Binding-site contacts:
Ligand atom C5 contacts residue ASN164 of chain 1.A at 2.9 Å.
Ligand atom C12 contacts residue LEU38 of chain 1.A at 3.4 Å (hydrophobic).
Ligand atom C22 contacts residue LEU115 of chain 1.A at 3.4 Å (hydrophobic).
Ligand atom C4 contacts residue ASP196 of chain 1.A at 3.7 Å.
Ligand atom O1 contacts residue PHE43 of chain 1.A at 3.4 Å.
Ligand atom C1 contacts residue VAL46 of chain 1.A at 3.9 Å (hydrophobic).
Ligand atom N3 contacts residue LEU38 of chain 1.A at 3.9 Å.
Ligand atom N7 contacts residue ALA60 of chain 1.A at 3.4 Å.
Ligand atom C18 contacts residue ASN37 of chain 1.A at 3.9 Å.
Ligand atom C13 contacts residue ASN118 of chain 1.A at 3.7 Å.
Ligand atom C11 contacts residue LEU38 of chain 1.A at 3.9 Å (hydrophobic).
Ligand atom C7 contacts residue GLU163 of chain 1.A at 3.5 Å.
Ligand atom C24 contacts residue VAL96 of chain 1.A at 3.9 Å (hydrophobic).
Ligand atom C17 contacts residue LEU38 of chain 1.A at 3.5 Å (hydrophobic).
Ligand atom N6 contacts residue LEU115 of chain 1.A at 3.0 Å (h-bond).
Ligand atom C8 contacts residue ASN118 of chain 1.A at 3.5 Å.
Ligand atom C17 contacts residue GLY39 of chain 1.A at 3.7 Å.
Ligand atom C15 contacts residue GLY39 of chain 1.A at 3.6 Å.
Ligand atom C23 contacts residue ALA60 of chain 1.A at 3.3 Å (hydrophobic).
Ligand atom C16 contacts residue GLY39 of chain 1.A at 3.8 Å.
Ligand atom O4 contacts residue GLY39 of chain 1.A at 3.2 Å.
Ligand atom N4 contacts residue LEU166 of chain 1.A at 3.7 Å.
Ligand atom O4 contacts residue GLU40 of chain 1.A at 3.0 Å (salt-bridge).
Ligand atom C23 contacts residue GLU113 of chain 1.A at 3.7 Å.
Ligand atom C24 contacts residue GLU113 of chain 1.A at 3.7 Å.
Ligand atom O3 contacts residue ASN118 of chain 1.A at 3.6 Å.
Ligand atom C16 contacts residue GLU40 of chain 1.A at 3.9 Å.
Ligand atom C5 contacts residue GLU163 of chain 1.A at 3.6 Å.
Ligand atom C23 contacts residue LEU115 of chain 1.A at 3.8 Å (hydrophobic).
Ligand atom C7 contacts residue ASN118 of chain 1.A at 3.7 Å.
Ligand atom C4 contacts residue PHE43 of chain 1.A at 3.8 Å (hydrophobic).
Ligand atom C24 contacts residue PHE112 of chain 1.A at 3.7 Å (hydrophobic).
Ligand atom N7 contacts residue GLU113 of chain 1.A at 2.8 Å (salt-bridge).
Ligand atom C21 contacts residue LEU166 of chain 1.A at 3.5 Å (hydrophobic).
Ligand atom N6 contacts residue ALA60 of chain 1.A at 3.4 Å.
Ligand atom C12 contacts residue GLY39 of chain 1.A at 3.8 Å.
Ligand atom N5 contacts residue LEU166 of chain 1.A at 3.9 Å.
Ligand atom N7 contacts residue LEU115 of chain 1.A at 3.8 Å.
Ligand atom C27 contacts residue LEU166 of chain 1.A at 3.7 Å (hydrophobic).
Ligand atom O2 contacts residue ASN118 of chain 1.A at 3.1 Å (h-bond).

Sequence of chain 1.A:
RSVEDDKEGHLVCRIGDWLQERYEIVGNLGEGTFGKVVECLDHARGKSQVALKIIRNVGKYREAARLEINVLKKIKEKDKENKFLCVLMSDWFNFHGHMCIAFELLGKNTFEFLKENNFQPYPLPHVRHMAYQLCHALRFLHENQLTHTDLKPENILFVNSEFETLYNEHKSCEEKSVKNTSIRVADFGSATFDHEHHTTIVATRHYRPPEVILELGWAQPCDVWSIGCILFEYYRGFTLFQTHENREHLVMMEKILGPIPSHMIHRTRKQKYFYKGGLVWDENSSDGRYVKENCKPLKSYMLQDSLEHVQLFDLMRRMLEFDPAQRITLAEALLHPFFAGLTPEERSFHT

A small-molecule ligand and the protein it binds are described below.
Small molecule (SMILES): CN1CCCN(C)C(=O)COc2cc(ccc2OCC(=O)NC2CCCC2)Nc2ncnc3[nH]cc(c23)C1